A small-molecule ligand and the protein it binds are described below.
Small molecule (SMILES): CC(=O)N[C@H]1[C@H](O[C@H]2[C@H](O)[C@@H](NC(C)=O)CO[C@@H]2CO)O[C@H](CO)[C@@H](O)[C@@H]1O

Sequence of chain 1.C:
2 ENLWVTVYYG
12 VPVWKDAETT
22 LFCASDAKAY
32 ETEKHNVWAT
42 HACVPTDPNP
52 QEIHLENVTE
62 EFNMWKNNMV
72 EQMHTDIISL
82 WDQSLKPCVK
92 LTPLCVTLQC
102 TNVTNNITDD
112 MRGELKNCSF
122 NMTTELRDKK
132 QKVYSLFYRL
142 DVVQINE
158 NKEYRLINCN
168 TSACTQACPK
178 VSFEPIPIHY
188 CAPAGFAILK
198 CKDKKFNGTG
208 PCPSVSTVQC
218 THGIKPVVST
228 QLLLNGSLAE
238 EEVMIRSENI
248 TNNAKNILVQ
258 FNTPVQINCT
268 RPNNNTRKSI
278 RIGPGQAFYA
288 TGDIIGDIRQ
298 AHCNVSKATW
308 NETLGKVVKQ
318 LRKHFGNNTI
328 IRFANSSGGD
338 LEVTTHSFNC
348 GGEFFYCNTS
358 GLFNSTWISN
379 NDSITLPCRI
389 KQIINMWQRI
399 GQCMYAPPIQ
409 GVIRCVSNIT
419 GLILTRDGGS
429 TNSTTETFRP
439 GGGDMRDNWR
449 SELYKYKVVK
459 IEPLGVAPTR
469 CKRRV

Binding-site contacts:
Ligand atom C5 contacts residue ASN265 of chain 1.C at 3.6 Å.
Ligand atom C8 contacts residue ASN301 of chain 1.C at 3.6 Å.
Ligand atom C4 contacts residue ASN265 of chain 1.C at 4.2 Å.
Ligand atom C8 contacts residue ASN265 of chain 1.C at 4.4 Å.
Ligand atom O7 contacts residue ASN301 of chain 1.C at 3.6 Å.
Ligand atom C1 contacts residue ARG412 of chain 1.C at 4.0 Å.
Ligand atom C1 contacts residue GLN263 of chain 1.C at 3.5 Å.
Ligand atom N2 contacts residue ASN265 of chain 1.C at 2.9 Å (h-bond).
Ligand atom O5 contacts residue ARG412 of chain 1.C at 3.6 Å.
Ligand atom O7 contacts residue ASN265 of chain 1.C at 3.0 Å (h-bond).
Ligand atom C2 contacts residue GLN263 of chain 1.C at 3.6 Å.
Ligand atom C3 contacts residue GLN263 of chain 1.C at 3.4 Å.
Ligand atom C7 contacts residue ASN265 of chain 1.C at 3.1 Å.
Ligand atom O5 contacts residue GLN263 of chain 1.C at 4.2 Å.
Ligand atom C8 contacts residue VAL302 of chain 1.C at 4.0 Å (hydrophobic).
Ligand atom C1 contacts residue ASN265 of chain 1.C at 1.4 Å.
Ligand atom C2 contacts residue ASN265 of chain 1.C at 2.4 Å.
Ligand atom C5 contacts residue GLN263 of chain 1.C at 4.0 Å.
Ligand atom O3 contacts residue GLN263 of chain 1.C at 4.4 Å.
Ligand atom O5 contacts residue ASN265 of chain 1.C at 2.3 Å (h-bond).
Ligand atom C3 contacts residue ASN265 of chain 1.C at 3.8 Å.
Ligand atom C8 contacts residue SER303 of chain 1.C at 3.7 Å.
Ligand atom C4 contacts residue GLN263 of chain 1.C at 4.2 Å.
Ligand atom O5 contacts residue VAL414 of chain 1.C at 4.3 Å.
Ligand atom O6 contacts residue ARG412 of chain 1.C at 4.2 Å.
Ligand atom C7 contacts residue ASN301 of chain 1.C at 4.2 Å.
Ligand atom O6 contacts residue VAL414 of chain 1.C at 4.0 Å.
Ligand atom N2 contacts residue GLN263 of chain 1.C at 3.6 Å (h-bond).
Ligand atom O7 contacts residue NAG1 of chain 1.P at 3.5 Å (h-bond).